Binding-site contacts:
Ligand atom CAI contacts residue ILE136 of chain 1.A at 3.7 Å (hydrophobic).
Ligand atom OAC contacts residue LEU263 of chain 1.A at 3.7 Å.
Ligand atom NBA contacts residue LEU263 of chain 1.A at 3.7 Å.
Ligand atom CAZ contacts residue SER99 of chain 1.A at 3.8 Å.
Ligand atom CAO contacts residue SER99 of chain 1.A at 3.9 Å.
Ligand atom CAL contacts residue LEU140 of chain 1.A at 3.6 Å (hydrophobic).
Ligand atom CAW contacts residue GLN96 of chain 1.A at 3.8 Å.
Ligand atom CAO contacts residue ILE136 of chain 1.A at 3.8 Å (hydrophobic).
Ligand atom NAR contacts residue SER99 of chain 1.A at 3.4 Å.
Ligand atom OAA contacts residue CYS95 of chain 1.A at 2.6 Å (h-bond).
Ligand atom OAC contacts residue HIS259 of chain 1.A at 3.8 Å.
Ligand atom CAE contacts residue PHE36 of chain 1.A at 3.8 Å (hydrophobic).
Ligand atom CAF contacts residue MET139 of chain 1.A at 3.3 Å (hydrophobic).
Ligand atom CAH contacts residue LEU140 of chain 1.A at 3.5 Å (hydrophobic).
Ligand atom OAB contacts residue LEU263 of chain 1.A at 2.8 Å.
Ligand atom OAC contacts residue SER99 of chain 1.A at 3.6 Å (h-bond).
Ligand atom NBA contacts residue LEU279 of chain 1.A at 3.4 Å.
Ligand atom CAW contacts residue PHE173 of chain 1.A at 3.6 Å (hydrophobic).
Ligand atom CAN contacts residue PHE173 of chain 1.A at 3.6 Å (hydrophobic).
Ligand atom CAN contacts residue PHE92 of chain 1.A at 3.4 Å (hydrophobic).
Ligand atom CAM contacts residue CYS95 of chain 1.A at 2.7 Å (hydrophobic).
Ligand atom NAR contacts residue CYS95 of chain 1.A at 3.4 Å (h-bond).
Ligand atom CAM contacts residue PHE173 of chain 1.A at 3.6 Å (hydrophobic).
Ligand atom CAM contacts residue PHE92 of chain 1.A at 3.6 Å (hydrophobic).
Ligand atom CAZ contacts residue CYS95 of chain 1.A at 2.7 Å (hydrophobic).
Ligand atom OAC contacts residue LEU279 of chain 1.A at 3.5 Å.
Ligand atom CAE contacts residue MET139 of chain 1.A at 3.6 Å (hydrophobic).
Ligand atom CAG contacts residue PHE36 of chain 1.A at 3.9 Å (hydrophobic).
Ligand atom CAI contacts residue MET139 of chain 1.A at 3.6 Å (hydrophobic).
Ligand atom CAV contacts residue CYS95 of chain 1.A at 3.9 Å (hydrophobic).
Ligand atom CAW contacts residue CYS95 of chain 1.A at 1.7 Å (hydrophobic).
Ligand atom OAS contacts residue ALA102 of chain 1.A at 3.8 Å.
Ligand atom OAC contacts residue HIS133 of chain 1.A at 3.0 Å (h-bond).
Ligand atom CAX contacts residue ARG98 of chain 1.A at 3.9 Å.
Ligand atom CAM contacts residue GLN96 of chain 1.A at 3.8 Å.
Ligand atom CAP contacts residue SER99 of chain 1.A at 3.3 Å.
Ligand atom CAY contacts residue PHE173 of chain 1.A at 3.9 Å (hydrophobic).
Ligand atom CAG contacts residue GLU105 of chain 1.A at 3.5 Å.
Ligand atom OAB contacts residue LEU279 of chain 1.A at 3.5 Å.
Ligand atom CAT contacts residue CYS95 of chain 1.A at 2.9 Å (hydrophobic).

This small molecule binds to this protein.
Small molecule (SMILES): O=C(Nc1cccc(OCc2ccccc2)c1)c1cccc([N+](=O)[O-])c1

Sequence of chain 1.A:
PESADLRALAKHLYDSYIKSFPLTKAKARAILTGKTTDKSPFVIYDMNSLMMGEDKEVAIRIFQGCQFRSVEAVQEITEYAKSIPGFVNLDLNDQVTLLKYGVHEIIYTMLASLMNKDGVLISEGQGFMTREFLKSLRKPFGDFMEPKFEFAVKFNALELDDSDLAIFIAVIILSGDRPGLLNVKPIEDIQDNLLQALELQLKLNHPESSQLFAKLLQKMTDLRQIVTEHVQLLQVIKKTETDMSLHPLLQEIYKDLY